Binding-site contacts:
Ligand atom C2 contacts residue ASN290 of chain 1.E at 2.2 Å.
Ligand atom C4 contacts residue ASN290 of chain 1.E at 4.0 Å.
Ligand atom C7 contacts residue ASN290 of chain 1.E at 4.4 Å.
Ligand atom C1 contacts residue ASN290 of chain 1.E at 1.4 Å.
Ligand atom C3 contacts residue ASN290 of chain 1.E at 3.2 Å.
Ligand atom C5 contacts residue ASN290 of chain 1.E at 3.5 Å.
Ligand atom O3 contacts residue ASN290 of chain 1.E at 3.0 Å (h-bond).
Ligand atom N2 contacts residue ASN290 of chain 1.E at 3.4 Å (h-bond).
Ligand atom C8 contacts residue LYS281 of chain 1.E at 4.5 Å.
Ligand atom O5 contacts residue ASN290 of chain 1.E at 2.2 Å (h-bond).

This protein binds this small molecule.
Small molecule (SMILES): CC(=O)N[C@@H]1[C@@H](O)[C@H](O)[C@@H](CO)O[C@H]1O

Sequence of chain 1.E:
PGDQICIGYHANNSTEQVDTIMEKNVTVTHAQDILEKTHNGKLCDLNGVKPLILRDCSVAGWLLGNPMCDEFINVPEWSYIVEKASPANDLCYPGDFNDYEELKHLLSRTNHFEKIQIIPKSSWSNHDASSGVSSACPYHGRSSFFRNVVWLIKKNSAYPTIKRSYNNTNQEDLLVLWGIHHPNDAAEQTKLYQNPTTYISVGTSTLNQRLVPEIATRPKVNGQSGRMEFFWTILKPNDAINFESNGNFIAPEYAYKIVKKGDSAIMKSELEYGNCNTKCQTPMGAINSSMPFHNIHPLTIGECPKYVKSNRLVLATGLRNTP